The small molecule below binds the protein below.
Small molecule (SMILES): CC/C=C\C[C@@H]1O[C@H]1C/C=C\CCCCCCCC(=O)O

Binding-site contacts:
Ligand atom CAH contacts residue PHE59 of chain 1.J at 3.9 Å (hydrophobic).
Ligand atom OAC contacts residue PHE35 of chain 1.J at 4.1 Å.
Ligand atom CAS contacts residue PHE35 of chain 1.J at 3.8 Å (hydrophobic).
Ligand atom CAK contacts residue PRO145 of chain 1.J at 3.8 Å (hydrophobic).
Ligand atom CAF contacts residue GLU24 of chain 1.J at 3.0 Å.
Ligand atom CAG contacts residue VAL57 of chain 1.J at 3.7 Å (hydrophobic).
Ligand atom CAH contacts residue TYR150 of chain 1.J at 3.8 Å (hydrophobic).
Ligand atom CAG contacts residue CYS79 of chain 1.J at 3.8 Å (hydrophobic).
Ligand atom OAR contacts residue PRO33 of chain 1.J at 4.2 Å.
Ligand atom CAD contacts residue GLU24 of chain 1.J at 3.1 Å.
Ligand atom OAR contacts residue ASN61 of chain 1.J at 3.6 Å.
Ligand atom CAO contacts residue PRO145 of chain 1.J at 4.0 Å (hydrophobic).
Ligand atom CAQ contacts residue PHE35 of chain 1.J at 4.2 Å (hydrophobic).
Ligand atom CAE contacts residue TYR113 of chain 1.J at 3.7 Å (hydrophobic).
Ligand atom CAA contacts residue TYR113 of chain 1.J at 3.4 Å (hydrophobic).
Ligand atom CAD contacts residue PHE59 of chain 1.J at 3.6 Å (hydrophobic).
Ligand atom CAH contacts residue TYR97 of chain 1.J at 3.7 Å (hydrophobic).
Ligand atom OAB contacts residue PHE35 of chain 1.J at 3.2 Å.
Ligand atom CAS contacts residue ASN51 of chain 1.J at 4.1 Å.
Ligand atom CAM contacts residue PRO33 of chain 1.J at 4.2 Å (hydrophobic).
Ligand atom CAM contacts residue PHE35 of chain 1.J at 3.6 Å (hydrophobic).
Ligand atom CAN contacts residue PHE35 of chain 1.J at 3.6 Å (hydrophobic).
Ligand atom CAF contacts residue PHE59 of chain 1.J at 3.9 Å (hydrophobic).
Ligand atom CAT contacts residue PHE59 of chain 1.J at 3.5 Å (hydrophobic).
Ligand atom CAJ contacts residue TYR93 of chain 1.J at 3.5 Å (hydrophobic).
Ligand atom CAD contacts residue LEU148 of chain 1.J at 4.2 Å (hydrophobic).
Ligand atom CAA contacts residue LEU148 of chain 1.J at 3.8 Å (hydrophobic).
Ligand atom CAP contacts residue VAL57 of chain 1.J at 3.6 Å (hydrophobic).
Ligand atom CAO contacts residue LEU148 of chain 1.J at 4.0 Å (hydrophobic).
Ligand atom CAF contacts residue LEU148 of chain 1.J at 3.8 Å (hydrophobic).
Ligand atom CAD contacts residue TYR97 of chain 1.J at 4.1 Å (hydrophobic).
Ligand atom CAE contacts residue TYR93 of chain 1.J at 3.8 Å (hydrophobic).
Ligand atom OAR contacts residue PHE59 of chain 1.J at 3.7 Å.
Ligand atom OAC contacts residue ASN51 of chain 1.J at 3.2 Å (h-bond).
Ligand atom CAT contacts residue ASN61 of chain 1.J at 3.8 Å.
Ligand atom CAO contacts residue ASN61 of chain 1.J at 3.7 Å.
Ligand atom CAP contacts residue PRO33 of chain 1.J at 4.0 Å (hydrophobic).
Ligand atom CAP contacts residue PHE59 of chain 1.J at 3.9 Å (hydrophobic).
Ligand atom CAD contacts residue TYR150 of chain 1.J at 3.4 Å (hydrophobic).
Ligand atom CAF contacts residue ASN61 of chain 1.J at 3.4 Å.

Sequence of chain 1.J:
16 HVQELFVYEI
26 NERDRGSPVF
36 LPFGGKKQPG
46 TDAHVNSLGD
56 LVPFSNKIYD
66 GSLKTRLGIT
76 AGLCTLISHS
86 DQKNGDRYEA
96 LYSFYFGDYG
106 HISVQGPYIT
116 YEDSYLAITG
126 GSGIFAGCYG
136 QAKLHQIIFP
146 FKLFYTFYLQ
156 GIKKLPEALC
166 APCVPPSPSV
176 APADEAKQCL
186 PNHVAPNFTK